Sequence of chain 1.O:
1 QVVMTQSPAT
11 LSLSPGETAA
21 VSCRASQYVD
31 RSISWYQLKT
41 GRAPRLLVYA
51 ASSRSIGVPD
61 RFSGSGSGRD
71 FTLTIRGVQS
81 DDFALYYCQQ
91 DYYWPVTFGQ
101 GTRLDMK

Binding-site contacts:
Ligand atom O2 contacts residue TYR49 of chain 1.O at 4.0 Å.
Ligand atom C2 contacts residue ASP30 of chain 1.O at 4.0 Å.
Ligand atom C7 contacts residue GLY107 of chain 1.N at 3.8 Å.
Ligand atom O3 contacts residue SER53 of chain 1.O at 3.5 Å (h-bond).
Ligand atom C1 contacts residue SER53 of chain 1.O at 4.0 Å.
Ligand atom O2 contacts residue ASP30 of chain 1.O at 3.6 Å.
Ligand atom C3 contacts residue GLY107 of chain 1.N at 4.0 Å.
Ligand atom C2 contacts residue SER53 of chain 1.O at 3.7 Å.
Ligand atom O5 contacts residue SER32 of chain 1.O at 3.5 Å (h-bond).
Ligand atom C6 contacts residue THR248 of chain 1.M at 3.9 Å.
Ligand atom C1 contacts residue ASN246 of chain 1.M at 1.5 Å.
Ligand atom O4 contacts residue ILE56 of chain 1.O at 3.4 Å.
Ligand atom O5 contacts residue ASN249 of chain 1.M at 3.9 Å.
Ligand atom C7 contacts residue ASN246 of chain 1.M at 3.5 Å.
Ligand atom C3 contacts residue ARG54 of chain 1.O at 3.7 Å.
Ligand atom O7 contacts residue ASN246 of chain 1.M at 3.6 Å.
Ligand atom O6 contacts residue THR248 of chain 1.M at 2.9 Å (h-bond).
Ligand atom C4 contacts residue SER53 of chain 1.O at 3.7 Å.
Ligand atom O6 contacts residue ASN249 of chain 1.M at 3.5 Å.
Ligand atom O3 contacts residue ARG54 of chain 1.O at 3.0 Å (salt-bridge).
Ligand atom C5 contacts residue ASN246 of chain 1.M at 3.7 Å.
Ligand atom N2 contacts residue ASN246 of chain 1.M at 3.0 Å (h-bond).
Ligand atom O2 contacts residue PHE108 of chain 1.N at 3.8 Å.
Ligand atom C8 contacts residue GLY107 of chain 1.N at 3.7 Å.
Ligand atom O2 contacts residue SER32 of chain 1.O at 2.9 Å (h-bond).
Ligand atom O5 contacts residue THR248 of chain 1.M at 3.5 Å (h-bond).
Ligand atom C1 contacts residue SER32 of chain 1.O at 3.5 Å.
Ligand atom O4 contacts residue SER53 of chain 1.O at 2.9 Å (h-bond).
Ligand atom O5 contacts residue ASN246 of chain 1.M at 2.4 Å (h-bond).
Ligand atom C3 contacts residue ASN246 of chain 1.M at 3.9 Å.
Ligand atom C6 contacts residue ALA110 of chain 1.N at 4.1 Å (hydrophobic).
Ligand atom C5 contacts residue THR248 of chain 1.M at 3.5 Å.
Ligand atom C2 contacts residue ARG54 of chain 1.O at 4.0 Å.
Ligand atom C2 contacts residue SER32 of chain 1.O at 3.7 Å.
Ligand atom C2 contacts residue GLY107 of chain 1.N at 4.0 Å.
Ligand atom C2 contacts residue ASN246 of chain 1.M at 2.6 Å.
Ligand atom O2 contacts residue TYR92 of chain 1.O at 3.7 Å.
Ligand atom N2 contacts residue GLY107 of chain 1.N at 3.0 Å (h-bond).
Ligand atom C1 contacts residue THR248 of chain 1.M at 3.8 Å.
Ligand atom O6 contacts residue ALA110 of chain 1.N at 3.7 Å.

Sequence of chain 1.M:
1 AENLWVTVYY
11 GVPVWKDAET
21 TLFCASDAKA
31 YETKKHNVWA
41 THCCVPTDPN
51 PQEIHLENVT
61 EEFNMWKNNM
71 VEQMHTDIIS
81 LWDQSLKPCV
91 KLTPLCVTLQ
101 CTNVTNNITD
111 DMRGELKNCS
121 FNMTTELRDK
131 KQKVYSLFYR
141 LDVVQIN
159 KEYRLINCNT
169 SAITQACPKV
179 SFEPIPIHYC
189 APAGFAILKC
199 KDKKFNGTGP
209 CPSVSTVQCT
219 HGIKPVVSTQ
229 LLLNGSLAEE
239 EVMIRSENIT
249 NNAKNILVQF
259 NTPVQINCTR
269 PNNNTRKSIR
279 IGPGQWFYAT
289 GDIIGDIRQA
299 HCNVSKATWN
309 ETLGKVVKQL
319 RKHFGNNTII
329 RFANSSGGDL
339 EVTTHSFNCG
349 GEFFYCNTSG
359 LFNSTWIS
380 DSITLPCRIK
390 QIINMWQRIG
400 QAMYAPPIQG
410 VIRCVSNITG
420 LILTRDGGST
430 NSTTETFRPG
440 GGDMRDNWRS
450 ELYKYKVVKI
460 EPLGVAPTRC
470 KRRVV

This protein binds this small molecule.
Small molecule (SMILES): CC(=O)N[C@H]1[C@H](O[C@H]2[C@H](O)[C@@H](NC(C)=O)CO[C@@H]2CO)O[C@H](CO)[C@@H](O[C@@H]2O[C@H](CO[C@H]3O[C@H](CO[C@H]4O[C@H](CO)[C@@H](O)[C@H](O)[C@@H]4O)[C@@H](O)[C@H](O[C@H]4O[C@H](CO)[C@@H](O)[C@H](O)[C@@H]4O)[C@@H]3O)[C@@H](O)[C@H](O[C@H]3O[C@H](CO)[C@@H](O)[C@H](O)[C@@H]3O[C@H]3O[C@H](CO)[C@@H](O)[C@H](O)[C@@H]3O)[C@@H]2O)[C@@H]1O

Sequence of chain 1.N:
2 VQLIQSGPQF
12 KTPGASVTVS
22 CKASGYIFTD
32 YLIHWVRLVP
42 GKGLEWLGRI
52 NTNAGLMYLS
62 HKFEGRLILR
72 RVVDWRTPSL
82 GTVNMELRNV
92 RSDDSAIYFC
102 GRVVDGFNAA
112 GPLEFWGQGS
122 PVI